This small molecule binds to this protein.
Small molecule (SMILES): C#CCCCCCNC(=O)OCCCCCCCCCC[P](=O)(F)OCC

Sequence of chain 1.A:
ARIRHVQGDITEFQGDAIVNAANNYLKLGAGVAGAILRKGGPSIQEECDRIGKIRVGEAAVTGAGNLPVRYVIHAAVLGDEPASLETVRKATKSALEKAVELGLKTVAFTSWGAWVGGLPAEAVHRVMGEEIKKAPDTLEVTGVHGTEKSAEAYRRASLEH

Binding-site contacts:
Ligand atom C18 contacts residue GLY144 of chain 1.A at 3.6 Å.
Ligand atom O02 contacts residue GLY130 of chain 1.A at 3.2 Å.
Ligand atom O2 contacts residue SER151 of chain 1.A at 2.7 Å (h-bond).
Ligand atom C5 contacts residue HIS126 of chain 1.A at 3.9 Å.
Ligand atom O1 contacts residue SER151 of chain 1.A at 2.5 Å (h-bond).
Ligand atom N01 contacts residue HIS126 of chain 1.A at 3.5 Å (h-bond).
Ligand atom P1 contacts residue SER151 of chain 1.A at 1.7 Å.
Ligand atom C17 contacts residue THR111 of chain 1.A at 3.5 Å.
Ligand atom C19 contacts residue HIS146 of chain 1.A at 3.2 Å.
Ligand atom C20 contacts residue VAL145 of chain 1.A at 2.8 Å (hydrophobic).
Ligand atom C14 contacts residue HIS126 of chain 1.A at 3.9 Å.
Ligand atom C12 contacts residue HIS126 of chain 1.A at 3.4 Å.
Ligand atom C02 contacts residue LYS150 of chain 1.A at 3.8 Å.
Ligand atom C20 contacts residue THR111 of chain 1.A at 3.2 Å.
Ligand atom C8 contacts residue HIS126 of chain 1.A at 3.9 Å.
Ligand atom O02 contacts residue HIS126 of chain 1.A at 3.3 Å (h-bond).
Ligand atom C14 contacts residue MET129 of chain 1.A at 3.5 Å (hydrophobic).
Ligand atom C15 contacts residue ILE4 of chain 1.A at 3.7 Å (hydrophobic).
Ligand atom C2 contacts residue TYR155 of chain 1.A at 3.8 Å (hydrophobic).
Ligand atom C18 contacts residue THR111 of chain 1.A at 3.0 Å.
Ligand atom C3 contacts residue TYR155 of chain 1.A at 3.7 Å (hydrophobic).
Ligand atom C20 contacts residue PHE110 of chain 1.A at 3.3 Å (hydrophobic).
Ligand atom C19 contacts residue SER112 of chain 1.A at 3.4 Å.
Ligand atom C14 contacts residue GLY130 of chain 1.A at 3.8 Å.
Ligand atom O01 contacts residue HIS126 of chain 1.A at 3.5 Å.
Ligand atom C2 contacts residue SER151 of chain 1.A at 3.4 Å.
Ligand atom C16 contacts residue HIS6 of chain 1.A at 3.8 Å.
Ligand atom C18 contacts residue PHE110 of chain 1.A at 3.6 Å (hydrophobic).
Ligand atom C7 contacts residue ALA158 of chain 1.A at 3.8 Å (hydrophobic).
Ligand atom C6 contacts residue ALA158 of chain 1.A at 3.5 Å (hydrophobic).
Ligand atom C20 contacts residue SER112 of chain 1.A at 3.2 Å.
Ligand atom C20 contacts residue HIS146 of chain 1.A at 3.2 Å.
Ligand atom C20 contacts residue GLY144 of chain 1.A at 3.4 Å.
Ligand atom C18 contacts residue SER112 of chain 1.A at 3.8 Å.
Ligand atom C19 contacts residue GLY144 of chain 1.A at 3.6 Å.
Ligand atom C16 contacts residue ILE4 of chain 1.A at 3.5 Å (hydrophobic).
Ligand atom C15 contacts residue ILE133 of chain 1.A at 3.5 Å (hydrophobic).
Ligand atom C1 contacts residue SER151 of chain 1.A at 2.8 Å.
Ligand atom C19 contacts residue PHE110 of chain 1.A at 3.9 Å (hydrophobic).
Ligand atom C19 contacts residue THR111 of chain 1.A at 3.4 Å.